Sequence of chain 1.A:
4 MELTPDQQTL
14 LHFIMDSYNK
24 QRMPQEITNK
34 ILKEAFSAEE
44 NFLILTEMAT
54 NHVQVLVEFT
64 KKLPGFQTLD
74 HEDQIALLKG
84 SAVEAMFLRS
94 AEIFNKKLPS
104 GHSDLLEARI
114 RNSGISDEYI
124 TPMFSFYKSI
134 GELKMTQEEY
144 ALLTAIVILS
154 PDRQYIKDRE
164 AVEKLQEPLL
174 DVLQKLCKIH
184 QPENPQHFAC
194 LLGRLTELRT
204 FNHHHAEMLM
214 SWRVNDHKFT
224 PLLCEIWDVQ

Binding-site contacts:
Ligand atom N3 contacts residue TYR130 of chain 1.A at 2.9 Å (h-bond).
Ligand atom C32 contacts residue MET89 of chain 1.A at 3.7 Å (hydrophobic).
Ligand atom N10 contacts residue SER93 of chain 1.A at 3.8 Å.
Ligand atom C30 contacts residue ASN44 of chain 1.A at 3.6 Å.
Ligand atom O20 contacts residue ILE118 of chain 1.A at 3.3 Å.
Ligand atom C12 contacts residue LEU48 of chain 1.A at 3.7 Å (hydrophobic).
Ligand atom C21 contacts residue ILE113 of chain 1.A at 3.7 Å (hydrophobic).
Ligand atom O17 contacts residue LEU48 of chain 1.A at 3.8 Å.
Ligand atom O20 contacts residue MET211 of chain 1.A at 3.8 Å.
Ligand atom C24 contacts residue PHE90 of chain 1.A at 3.7 Å (hydrophobic).
Ligand atom C25 contacts residue MET211 of chain 1.A at 3.8 Å (hydrophobic).
Ligand atom C28 contacts residue ILE96 of chain 1.A at 3.9 Å (hydrophobic).
Ligand atom C1 contacts residue TYR130 of chain 1.A at 3.8 Å (hydrophobic).
Ligand atom C11 contacts residue MET126 of chain 1.A at 3.6 Å (hydrophobic).
Ligand atom C21 contacts residue TYR130 of chain 1.A at 3.7 Å (hydrophobic).
Ligand atom C31 contacts residue SER116 of chain 1.A at 3.8 Å.
Ligand atom C33 contacts residue ILE96 of chain 1.A at 3.8 Å (hydrophobic).
Ligand atom C32 contacts residue HIS55 of chain 1.A at 3.7 Å.
Ligand atom C35 contacts residue SER116 of chain 1.A at 3.6 Å.
Ligand atom N10 contacts residue LEU48 of chain 1.A at 3.8 Å.
Ligand atom C29 contacts residue ILE113 of chain 1.A at 3.8 Å (hydrophobic).
Ligand atom C24 contacts residue SER93 of chain 1.A at 3.1 Å.
Ligand atom C32 contacts residue MET51 of chain 1.A at 3.8 Å (hydrophobic).
Ligand atom C27 contacts residue SER93 of chain 1.A at 3.4 Å.
Ligand atom C8 contacts residue TYR130 of chain 1.A at 3.7 Å (hydrophobic).
Ligand atom O13 contacts residue MET51 of chain 1.A at 3.6 Å.
Ligand atom C24 contacts residue MET89 of chain 1.A at 3.8 Å (hydrophobic).
Ligand atom C9 contacts residue LEU48 of chain 1.A at 3.7 Å (hydrophobic).
Ligand atom O17 contacts residue SER93 of chain 1.A at 3.4 Å (h-bond).
Ligand atom C35 contacts residue ASN44 of chain 1.A at 3.6 Å.
Ligand atom C29 contacts residue SER93 of chain 1.A at 3.5 Å.
Ligand atom C18 contacts residue MET51 of chain 1.A at 3.8 Å (hydrophobic).
Ligand atom C23 contacts residue LEU48 of chain 1.A at 3.9 Å (hydrophobic).
Ligand atom C16 contacts residue MET126 of chain 1.A at 3.8 Å (hydrophobic).
Ligand atom C33 contacts residue MET51 of chain 1.A at 3.8 Å (hydrophobic).
Ligand atom C8 contacts residue SER93 of chain 1.A at 3.8 Å.
Ligand atom C21 contacts residue SER93 of chain 1.A at 3.5 Å.
Ligand atom C26 contacts residue MET89 of chain 1.A at 3.7 Å (hydrophobic).
Ligand atom O20 contacts residue TRP215 of chain 1.A at 3.6 Å.
Ligand atom C34 contacts residue HIS55 of chain 1.A at 3.8 Å.

This protein binds this small molecule.
Small molecule (SMILES): COc1ccc(-c2nc3ccccc3n2[C@H](C(=O)NC2CCCCC2)C2CCCCC2)c(OC)c1